Sequence of chain 1.D:
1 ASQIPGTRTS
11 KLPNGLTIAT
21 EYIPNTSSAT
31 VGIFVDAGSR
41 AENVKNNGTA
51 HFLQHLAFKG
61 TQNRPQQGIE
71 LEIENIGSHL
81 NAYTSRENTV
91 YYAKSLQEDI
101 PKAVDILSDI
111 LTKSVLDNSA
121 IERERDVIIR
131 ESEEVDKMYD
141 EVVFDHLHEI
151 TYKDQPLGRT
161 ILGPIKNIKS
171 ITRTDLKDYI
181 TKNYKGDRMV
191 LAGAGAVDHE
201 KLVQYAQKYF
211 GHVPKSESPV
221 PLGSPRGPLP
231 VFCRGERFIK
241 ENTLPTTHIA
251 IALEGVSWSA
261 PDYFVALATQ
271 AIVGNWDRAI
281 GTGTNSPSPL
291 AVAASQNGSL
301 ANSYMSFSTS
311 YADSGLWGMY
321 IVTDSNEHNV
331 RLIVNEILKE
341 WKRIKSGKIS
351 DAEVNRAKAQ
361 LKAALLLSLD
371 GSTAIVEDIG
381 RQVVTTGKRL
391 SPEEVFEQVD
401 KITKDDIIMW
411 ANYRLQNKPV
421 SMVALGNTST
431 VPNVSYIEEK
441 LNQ

Sequence of chain 1.C:
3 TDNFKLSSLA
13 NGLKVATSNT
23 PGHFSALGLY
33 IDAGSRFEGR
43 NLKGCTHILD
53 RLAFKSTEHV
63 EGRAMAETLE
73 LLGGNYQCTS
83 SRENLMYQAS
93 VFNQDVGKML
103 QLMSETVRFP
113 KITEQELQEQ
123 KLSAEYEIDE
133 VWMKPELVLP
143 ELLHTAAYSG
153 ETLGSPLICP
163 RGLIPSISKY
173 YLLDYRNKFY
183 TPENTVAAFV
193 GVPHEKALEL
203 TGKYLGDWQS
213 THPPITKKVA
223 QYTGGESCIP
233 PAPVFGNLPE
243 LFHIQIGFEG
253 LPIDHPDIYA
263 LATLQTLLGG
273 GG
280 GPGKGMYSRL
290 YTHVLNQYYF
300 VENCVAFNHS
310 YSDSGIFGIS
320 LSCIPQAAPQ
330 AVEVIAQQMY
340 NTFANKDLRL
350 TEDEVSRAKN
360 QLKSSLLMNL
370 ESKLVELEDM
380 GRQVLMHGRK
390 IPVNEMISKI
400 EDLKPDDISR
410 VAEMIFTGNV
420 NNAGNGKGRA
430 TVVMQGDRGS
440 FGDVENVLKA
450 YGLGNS

The small molecule below binds the protein below.
Small molecule (SMILES): CC(C)C[C@@H](C=O)NC(=O)[C@@H](NC(=O)[C@H](CCCN=C(N)N)NC(=O)[C@@H](NC(=O)[C@H](C)NC(=O)[C@@H]1CCCN1C(=O)[C@H](CCCCN)NC(=O)[C@H](Cc1ccccc1)NC(=O)[C@@H](N)Cc1ccccc1)[C@@H](C)O)[C@@H](C)O

Binding-site contacts:
Ligand atom NH1 contacts residue GLU141 of chain 1.D at 3.3 Å (salt-bridge).
Ligand atom CG2 contacts residue ALA82 of chain 1.D at 3.0 Å (hydrophobic).
Ligand atom N contacts residue ALA82 of chain 1.D at 3.3 Å (h-bond).
Ligand atom CG contacts residue MET305 of chain 1.D at 3.6 Å (hydrophobic).
Ligand atom C contacts residue THR84 of chain 1.D at 3.6 Å.
Ligand atom O contacts residue GLN54 of chain 1.D at 3.4 Å (h-bond).
Ligand atom CG contacts residue LEU162 of chain 1.D at 3.3 Å (hydrophobic).
Ligand atom CZ contacts residue LEU267 of chain 1.D at 3.3 Å (hydrophobic).
Ligand atom CB contacts residue HIS51 of chain 1.D at 3.7 Å.
Ligand atom O contacts residue TYR83 of chain 1.D at 3.2 Å.
Ligand atom CE2 contacts residue LEU361 of chain 1.D at 3.7 Å (hydrophobic).
Ligand atom CG contacts residue SER308 of chain 1.D at 3.4 Å.
Ligand atom CD1 contacts residue SER308 of chain 1.D at 3.0 Å.
Ligand atom N contacts residue THR84 of chain 1.D at 3.0 Å (h-bond).
Ligand atom CE1 contacts residue GLN360 of chain 1.D at 3.1 Å.
Ligand atom CG2 contacts residue ASN81 of chain 1.D at 3.2 Å.
Ligand atom O contacts residue ILE161 of chain 1.D at 3.5 Å.
Ligand atom CD1 contacts residue LEU267 of chain 1.D at 3.4 Å (hydrophobic).
Ligand atom N contacts residue GLN270 of chain 1.D at 3.6 Å (h-bond).
Ligand atom CZ contacts residue SER310 of chain 1.D at 3.7 Å.
Ligand atom CE1 contacts residue LEU267 of chain 1.D at 3.3 Å (hydrophobic).
Ligand atom CE1 contacts residue ALA271 of chain 1.D at 3.2 Å (hydrophobic).
Ligand atom O contacts residue GLY280 of chain 1.C at 3.6 Å.
Ligand atom CE1 contacts residue SER308 of chain 1.D at 2.9 Å.
Ligand atom CB contacts residue GLN54 of chain 1.D at 3.7 Å.
Ligand atom CE2 contacts residue SER308 of chain 1.D at 3.7 Å.
Ligand atom N contacts residue GLN54 of chain 1.D at 3.1 Å (h-bond).
Ligand atom CA contacts residue THR84 of chain 1.D at 3.3 Å.
Ligand atom O contacts residue ASN81 of chain 1.D at 3.5 Å (h-bond).
Ligand atom C contacts residue GLN54 of chain 1.D at 3.5 Å.
Ligand atom CZ contacts residue ALA271 of chain 1.D at 3.4 Å (hydrophobic).
Ligand atom CD1 contacts residue GLN360 of chain 1.D at 3.2 Å.
Ligand atom CA contacts residue ALA82 of chain 1.D at 3.5 Å (hydrophobic).
Ligand atom CD2 contacts residue PHE58 of chain 1.D at 3.2 Å (hydrophobic).
Ligand atom O contacts residue THR309 of chain 1.D at 3.5 Å (h-bond).
Ligand atom CZ contacts residue SER308 of chain 1.D at 3.3 Å.
Ligand atom NH2 contacts residue GLU141 of chain 1.D at 3.1 Å (salt-bridge).
Ligand atom O contacts residue THR84 of chain 1.D at 3.0 Å (h-bond).
Ligand atom CZ contacts residue GLU141 of chain 1.D at 3.6 Å.
Ligand atom OG1 contacts residue TYR83 of chain 1.D at 3.7 Å.